Binding-site contacts:
Ligand atom C5A contacts residue SER76 of chain 1.G at 3.8 Å.
Ligand atom C4A contacts residue THR80 of chain 1.G at 4.2 Å.
Ligand atom C3A contacts residue SER76 of chain 1.G at 3.5 Å.
Ligand atom C8A contacts residue LEU20 of chain 1.G at 3.4 Å (hydrophobic).
Ligand atom C4A contacts residue SER76 of chain 1.G at 3.6 Å.
Ligand atom O1A contacts residue SER76 of chain 1.G at 4.2 Å.
Ligand atom O52 contacts residue SER76 of chain 1.G at 4.2 Å.
Ligand atom C7A contacts residue LEU20 of chain 1.G at 3.4 Å (hydrophobic).

The protein below binds the small molecule below.
Small molecule (SMILES): CCCCCCCC(=O)OC[C@H](COP(=O)(O)O[C@@H]1[C@H](O)[C@H](O)[C@@H](OP(=O)(O)O)[C@H](OP(=O)(O)O)[C@H]1O)OC(=O)CCCCCCC

Sequence of chain 1.G:
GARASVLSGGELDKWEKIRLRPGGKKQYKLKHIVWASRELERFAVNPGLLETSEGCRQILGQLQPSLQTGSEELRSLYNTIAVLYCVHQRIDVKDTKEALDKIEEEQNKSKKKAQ